Sequence of chain 1.A:
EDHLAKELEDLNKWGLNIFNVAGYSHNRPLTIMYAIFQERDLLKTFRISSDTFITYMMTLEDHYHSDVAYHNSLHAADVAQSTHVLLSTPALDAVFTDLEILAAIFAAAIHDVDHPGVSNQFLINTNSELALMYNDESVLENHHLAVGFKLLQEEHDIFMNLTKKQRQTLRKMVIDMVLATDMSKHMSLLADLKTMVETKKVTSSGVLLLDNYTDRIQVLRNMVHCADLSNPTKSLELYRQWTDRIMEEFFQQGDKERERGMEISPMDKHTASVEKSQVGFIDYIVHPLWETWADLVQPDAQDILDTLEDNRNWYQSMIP

Binding-site contacts:
Ligand atom C11 contacts residue PHE284 of chain 1.A at 3.7 Å (hydrophobic).
Ligand atom O3 contacts residue ROL1 of chain 1.F at 0.3 Å (h-bond).
Ligand atom C12 contacts residue PHE284 of chain 1.A at 3.5 Å (hydrophobic).
Ligand atom C4 contacts residue ROL1 of chain 1.F at 0.2 Å.
Ligand atom C11 contacts residue ROL1 of chain 1.F at 0.2 Å.
Ligand atom O1 contacts residue PHE284 of chain 1.A at 3.4 Å.
Ligand atom C6 contacts residue ROL1 of chain 1.F at 0.2 Å.
Ligand atom O1 contacts residue HIS104 of chain 1.A at 3.5 Å.
Ligand atom C13 contacts residue GLN313 of chain 1.A at 3.5 Å.
Ligand atom C13 contacts residue MET281 of chain 1.A at 3.5 Å (hydrophobic).
Ligand atom N1 contacts residue ROL1 of chain 1.F at 0.2 Å.
Ligand atom O2 contacts residue ILE280 of chain 1.A at 3.5 Å.
Ligand atom O2 contacts residue GLN313 of chain 1.A at 3.2 Å (h-bond).
Ligand atom C15 contacts residue ROL1 of chain 1.F at 0.3 Å.
Ligand atom C8 contacts residue ROL1 of chain 1.F at 0.5 Å.
Ligand atom C14 contacts residue PHE316 of chain 1.A at 3.4 Å (hydrophobic).
Ligand atom C9 contacts residue ROL1 of chain 1.F at 0.7 Å.
Ligand atom O1 contacts residue ROL1 of chain 1.F at 1.4 Å (h-bond).
Ligand atom C7 contacts residue PHE316 of chain 1.A at 3.7 Å (hydrophobic).
Ligand atom C16 contacts residue ROL1 of chain 1.F at 0.8 Å.
Ligand atom C15 contacts residue PHE316 of chain 1.A at 3.7 Å (hydrophobic).
Ligand atom O2 contacts residue ROL1 of chain 1.F at 0.6 Å (h-bond).
Ligand atom C12 contacts residue ROL1 of chain 1.F at 0.2 Å.
Ligand atom C16 contacts residue THR277 of chain 1.A at 3.7 Å.
Ligand atom C14 contacts residue SER312 of chain 1.A at 3.7 Å.
Ligand atom C9 contacts residue ASN265 of chain 1.A at 3.4 Å.
Ligand atom C2 contacts residue HIS104 of chain 1.A at 3.7 Å.
Ligand atom C1 contacts residue ROL1 of chain 1.F at 0.3 Å.
Ligand atom C7 contacts residue ROL1 of chain 1.F at 0.2 Å.
Ligand atom C3 contacts residue ROL1 of chain 1.F at 0.2 Å.
Ligand atom O3 contacts residue GLN313 of chain 1.A at 3.5 Å (h-bond).
Ligand atom C8 contacts residue PHE316 of chain 1.A at 3.7 Å (hydrophobic).
Ligand atom C14 contacts residue ROL1 of chain 1.F at 0.5 Å.
Ligand atom C10 contacts residue ROL1 of chain 1.F at 0.6 Å.
Ligand atom C10 contacts residue TYR103 of chain 1.A at 3.5 Å (hydrophobic).
Ligand atom C12 contacts residue MET281 of chain 1.A at 3.2 Å (hydrophobic).
Ligand atom C16 contacts residue ILE280 of chain 1.A at 3.7 Å (hydrophobic).
Ligand atom C5 contacts residue ROL1 of chain 1.F at 0.3 Å.
Ligand atom C13 contacts residue ROL1 of chain 1.F at 0.7 Å.
Ligand atom C2 contacts residue ROL1 of chain 1.F at 0.4 Å.

The protein below binds the small molecule below.
Small molecule (SMILES): COc1ccc([C@@H]2CNC(=O)C2)cc1OC1CCCC1